Sequence of chain 1.G:
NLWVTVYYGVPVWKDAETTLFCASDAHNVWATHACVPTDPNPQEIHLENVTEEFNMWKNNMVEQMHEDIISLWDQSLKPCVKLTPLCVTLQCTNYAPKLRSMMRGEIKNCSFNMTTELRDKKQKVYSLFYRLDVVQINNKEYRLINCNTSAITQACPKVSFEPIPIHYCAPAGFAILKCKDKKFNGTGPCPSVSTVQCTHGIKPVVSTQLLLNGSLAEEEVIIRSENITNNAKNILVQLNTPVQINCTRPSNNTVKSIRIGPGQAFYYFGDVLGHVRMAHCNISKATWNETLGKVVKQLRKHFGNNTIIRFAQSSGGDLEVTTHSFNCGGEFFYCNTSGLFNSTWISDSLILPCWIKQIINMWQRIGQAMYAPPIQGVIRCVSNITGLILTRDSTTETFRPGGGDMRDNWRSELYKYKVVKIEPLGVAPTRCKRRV

This protein binds this small molecule.
Small molecule (SMILES): CC(=O)N[C@@H]1[C@@H](O)[C@H](O)[C@@H](CO)O[C@H]1O

Binding-site contacts:
Ligand atom C1 contacts residue PRO261 of chain 1.G at 4.3 Å (hydrophobic).
Ligand atom C8 contacts residue NAG1 of chain 1.AA at 3.2 Å.
Ligand atom C8 contacts residue ASN232 of chain 1.G at 3.5 Å.
Ligand atom N2 contacts residue ASN416 of chain 1.G at 2.8 Å (h-bond).
Ligand atom C1 contacts residue ASN416 of chain 1.G at 1.4 Å.
Ligand atom C5 contacts residue ASN416 of chain 1.G at 3.7 Å.
Ligand atom O5 contacts residue PRO261 of chain 1.G at 3.9 Å.
Ligand atom C7 contacts residue ASN232 of chain 1.G at 4.3 Å.
Ligand atom C8 contacts residue ASN416 of chain 1.G at 3.9 Å.
Ligand atom C8 contacts residue VAL414 of chain 1.G at 4.5 Å (hydrophobic).
Ligand atom C2 contacts residue ASN416 of chain 1.G at 2.4 Å.
Ligand atom O7 contacts residue ASN416 of chain 1.G at 3.5 Å (h-bond).
Ligand atom O7 contacts residue ASN232 of chain 1.G at 4.4 Å.
Ligand atom C7 contacts residue NAG1 of chain 1.AA at 4.5 Å.
Ligand atom C3 contacts residue ASN416 of chain 1.G at 3.7 Å.
Ligand atom O5 contacts residue ASN416 of chain 1.G at 2.4 Å (h-bond).
Ligand atom C7 contacts residue ASN416 of chain 1.G at 3.3 Å.
Ligand atom C8 contacts residue SER415 of chain 1.G at 4.4 Å.
Ligand atom C4 contacts residue ASN416 of chain 1.G at 4.2 Å.